Sequence of chain 2.A:
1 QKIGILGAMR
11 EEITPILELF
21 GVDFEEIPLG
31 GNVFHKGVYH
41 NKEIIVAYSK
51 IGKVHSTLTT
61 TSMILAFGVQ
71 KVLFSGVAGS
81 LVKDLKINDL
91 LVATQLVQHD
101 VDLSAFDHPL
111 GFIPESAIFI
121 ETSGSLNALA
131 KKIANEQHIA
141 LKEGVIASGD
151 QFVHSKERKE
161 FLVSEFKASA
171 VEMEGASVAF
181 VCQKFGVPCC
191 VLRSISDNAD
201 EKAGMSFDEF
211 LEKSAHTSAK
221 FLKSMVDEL

Sequence of chain 1.A:
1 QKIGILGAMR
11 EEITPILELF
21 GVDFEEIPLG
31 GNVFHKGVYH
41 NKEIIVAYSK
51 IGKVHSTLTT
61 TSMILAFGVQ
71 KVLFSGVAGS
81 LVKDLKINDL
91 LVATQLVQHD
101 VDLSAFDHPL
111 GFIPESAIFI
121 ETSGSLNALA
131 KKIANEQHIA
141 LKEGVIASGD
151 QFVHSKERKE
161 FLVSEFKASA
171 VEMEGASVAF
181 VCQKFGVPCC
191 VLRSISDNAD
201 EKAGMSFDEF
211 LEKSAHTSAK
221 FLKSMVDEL

Binding-site contacts:
Ligand atom DO3' contacts residue GLU174 of chain 1.A at 1.8 Å.
Ligand atom DN7 contacts residue PHE152 of chain 1.A at 3.6 Å.
Ligand atom N3 contacts residue MET173 of chain 1.A at 3.5 Å.
Ligand atom N7 contacts residue GLY79 of chain 1.A at 3.4 Å (h-bond).
Ligand atom DN6 contacts residue ALA199 of chain 1.A at 3.2 Å.
Ligand atom C10 contacts residue VAL77 of chain 1.A at 3.5 Å (hydrophobic).
Ligand atom C5 contacts residue GLY79 of chain 1.A at 3.6 Å.
Ligand atom N6 contacts residue ASP197 of chain 1.A at 3.4 Å (salt-bridge).
Ligand atom C6 contacts residue PHE152 of chain 1.A at 3.4 Å (hydrophobic).
Ligand atom C2 contacts residue VAL153 of chain 1.A at 2.8 Å (hydrophobic).
Ligand atom C8 contacts residue GLY79 of chain 1.A at 3.6 Å.
Ligand atom D151 contacts residue ARG193 of chain 1.A at 3.1 Å.
Ligand atom C2' contacts residue MET173 of chain 1.A at 3.2 Å (hydrophobic).
Ligand atom N7 contacts residue PHE152 of chain 1.A at 3.4 Å.
Ligand atom DO3' contacts residue GLY52 of chain 1.A at 3.5 Å.
Ligand atom DN6 contacts residue VAL153 of chain 1.A at 1.9 Å.
Ligand atom DO3' contacts residue ALA8 of chain 1.A at 3.5 Å.
Ligand atom N3 contacts residue GLU172 of chain 1.A at 3.2 Å.
Ligand atom O3' contacts residue ILE51 of chain 1.A at 3.6 Å.
Ligand atom N1 contacts residue VAL153 of chain 1.A at 2.1 Å.
Ligand atom C8 contacts residue ASP197 of chain 1.A at 3.5 Å.
Ligand atom DN7 contacts residue SER196 of chain 1.A at 3.4 Å.
Ligand atom DN7 contacts residue GLY79 of chain 1.A at 3.4 Å.
Ligand atom DN6A contacts residue VAL153 of chain 1.A at 3.2 Å.
Ligand atom N7 contacts residue ASP197 of chain 1.A at 2.9 Å (salt-bridge).
Ligand atom DO3' contacts residue ILE51 of chain 1.A at 3.4 Å.
Ligand atom C8 contacts residue SER196 of chain 1.A at 3.5 Å.
Ligand atom DN6A contacts residue ALA199 of chain 1.A at 3.4 Å.
Ligand atom N6 contacts residue VAL153 of chain 1.A at 2.8 Å (h-bond).
Ligand atom C9' contacts residue HIS108 of chain 2.A at 3.6 Å.
Ligand atom C14 contacts residue PHE207 of chain 1.A at 3.6 Å (hydrophobic).
Ligand atom DN6A contacts residue PHE152 of chain 1.A at 3.4 Å.
Ligand atom DN7 contacts residue ASP197 of chain 1.A at 2.0 Å.
Ligand atom DN6A contacts residue ASP197 of chain 1.A at 2.4 Å.
Ligand atom C8 contacts residue ALA78 of chain 1.A at 3.5 Å (hydrophobic).
Ligand atom C6 contacts residue VAL153 of chain 1.A at 3.1 Å (hydrophobic).
Ligand atom N6 contacts residue PHE152 of chain 1.A at 3.5 Å.
Ligand atom O3' contacts residue GLU174 of chain 1.A at 2.7 Å (salt-bridge).
Ligand atom C5 contacts residue PHE152 of chain 1.A at 3.2 Å (hydrophobic).
Ligand atom C3' contacts residue GLU174 of chain 1.A at 3.6 Å.

This small molecule binds to this protein.
Small molecule (SMILES): Nc1ncnc2c(CN3C[C@H](CSc4ccc(Cl)cc4)[C@@H](O)C3)c[nH]c12